This small molecule binds to this protein.
Small molecule (SMILES): CC(=O)N[C@H]1[C@H](O[C@H]2[C@H](O)[C@@H](NC(C)=O)CO[C@@H]2CO)O[C@H](CO)[C@@H](O)[C@@H]1O

Sequence of chain 1.C:
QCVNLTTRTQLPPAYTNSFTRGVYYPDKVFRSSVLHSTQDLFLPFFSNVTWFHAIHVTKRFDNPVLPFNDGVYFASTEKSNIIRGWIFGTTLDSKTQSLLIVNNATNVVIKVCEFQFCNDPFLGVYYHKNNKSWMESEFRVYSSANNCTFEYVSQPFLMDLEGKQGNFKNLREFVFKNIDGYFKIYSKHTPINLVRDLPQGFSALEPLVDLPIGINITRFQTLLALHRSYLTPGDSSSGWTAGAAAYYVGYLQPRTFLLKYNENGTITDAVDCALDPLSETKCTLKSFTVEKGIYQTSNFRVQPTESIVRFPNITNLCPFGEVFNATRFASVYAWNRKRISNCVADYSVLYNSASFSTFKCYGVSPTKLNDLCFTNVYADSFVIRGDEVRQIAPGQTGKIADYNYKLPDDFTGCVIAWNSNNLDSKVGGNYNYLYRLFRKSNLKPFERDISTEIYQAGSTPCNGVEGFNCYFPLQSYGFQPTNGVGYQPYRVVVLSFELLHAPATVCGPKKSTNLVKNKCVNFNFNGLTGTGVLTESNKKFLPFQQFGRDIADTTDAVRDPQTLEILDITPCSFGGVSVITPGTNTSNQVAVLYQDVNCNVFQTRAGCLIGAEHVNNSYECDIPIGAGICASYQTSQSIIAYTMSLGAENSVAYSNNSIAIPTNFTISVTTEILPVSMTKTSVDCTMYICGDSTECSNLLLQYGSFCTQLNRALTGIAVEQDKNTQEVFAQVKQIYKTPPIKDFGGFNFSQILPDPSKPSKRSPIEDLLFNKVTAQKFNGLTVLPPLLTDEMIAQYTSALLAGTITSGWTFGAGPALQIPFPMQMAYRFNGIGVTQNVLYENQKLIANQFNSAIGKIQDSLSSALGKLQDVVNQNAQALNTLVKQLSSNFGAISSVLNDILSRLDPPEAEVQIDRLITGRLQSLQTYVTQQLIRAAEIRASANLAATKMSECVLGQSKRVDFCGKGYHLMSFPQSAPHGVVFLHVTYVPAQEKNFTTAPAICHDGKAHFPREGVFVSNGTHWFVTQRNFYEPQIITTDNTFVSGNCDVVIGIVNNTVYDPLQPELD

Binding-site contacts:
Ligand atom C6 contacts residue GLN926 of chain 1.C at 4.1 Å.
Ligand atom O7 contacts residue ASN717 of chain 1.C at 3.4 Å (h-bond).
Ligand atom O5 contacts residue GLN926 of chain 1.C at 4.2 Å.
Ligand atom O7 contacts residue ASN925 of chain 1.C at 4.3 Å.
Ligand atom O5 contacts residue ASN717 of chain 1.C at 2.4 Å (h-bond).
Ligand atom C5 contacts residue ASN717 of chain 1.C at 3.7 Å.
Ligand atom N2 contacts residue ASN717 of chain 1.C at 2.9 Å (h-bond).
Ligand atom N2 contacts residue LEU922 of chain 1.C at 4.5 Å.
Ligand atom C3 contacts residue LEU922 of chain 1.C at 3.8 Å (hydrophobic).
Ligand atom O7 contacts residue GLN1071 of chain 1.C at 3.6 Å (h-bond).
Ligand atom O3 contacts residue LEU922 of chain 1.C at 4.4 Å.
Ligand atom C5 contacts residue GLN926 of chain 1.C at 3.9 Å.
Ligand atom C4 contacts residue ASN717 of chain 1.C at 4.2 Å.
Ligand atom C3 contacts residue ASN717 of chain 1.C at 3.8 Å.
Ligand atom C7 contacts residue ASN717 of chain 1.C at 3.3 Å.
Ligand atom C2 contacts residue ASN717 of chain 1.C at 2.5 Å.
Ligand atom C8 contacts residue ASN717 of chain 1.C at 4.3 Å.
Ligand atom C1 contacts residue ASN717 of chain 1.C at 1.4 Å.
Ligand atom O4 contacts residue LEU922 of chain 1.C at 4.4 Å.